Sequence of chain 1.A:
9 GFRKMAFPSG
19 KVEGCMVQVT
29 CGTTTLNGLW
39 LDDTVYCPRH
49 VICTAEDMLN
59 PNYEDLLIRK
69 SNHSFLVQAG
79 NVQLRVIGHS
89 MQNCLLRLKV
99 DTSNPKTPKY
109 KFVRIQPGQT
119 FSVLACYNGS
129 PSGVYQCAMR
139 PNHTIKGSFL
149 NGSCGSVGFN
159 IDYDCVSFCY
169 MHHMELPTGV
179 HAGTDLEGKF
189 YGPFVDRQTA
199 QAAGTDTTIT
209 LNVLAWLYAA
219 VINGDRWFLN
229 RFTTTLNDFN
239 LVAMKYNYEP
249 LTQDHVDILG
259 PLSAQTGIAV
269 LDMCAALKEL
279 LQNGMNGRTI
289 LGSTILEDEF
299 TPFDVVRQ

Binding-site contacts:
Ligand atom O26 contacts residue HIS48 of chain 1.A at 2.6 Å (h-bond).
Ligand atom C28 contacts residue GLN196 of chain 1.A at 3.3 Å.
Ligand atom C36 contacts residue ALA198 of chain 1.A at 3.5 Å (hydrophobic).
Ligand atom O26 contacts residue CYS152 of chain 1.A at 2.6 Å (h-bond).
Ligand atom C19 contacts residue GLY150 of chain 1.A at 3.6 Å.
Ligand atom N11 contacts residue GLU173 of chain 1.A at 3.4 Å (salt-bridge).
Ligand atom C04 contacts residue HIS171 of chain 1.A at 3.5 Å.
Ligand atom O14 contacts residue PHE147 of chain 1.A at 3.4 Å.
Ligand atom C05 contacts residue HIS171 of chain 1.A at 3.6 Å.
Ligand atom C12 contacts residue ASN149 of chain 1.A at 3.3 Å.
Ligand atom C23 contacts residue ASN149 of chain 1.A at 3.6 Å.
Ligand atom O14 contacts residue GLU173 of chain 1.A at 3.5 Å.
Ligand atom C31 contacts residue HIS171 of chain 1.A at 3.7 Å.
Ligand atom C35 contacts residue THR197 of chain 1.A at 3.4 Å.
Ligand atom C02 contacts residue GLN196 of chain 1.A at 3.7 Å.
Ligand atom C36 contacts residue THR197 of chain 1.A at 3.4 Å.
Ligand atom C33 contacts residue GLU173 of chain 1.A at 3.1 Å.
Ligand atom N11 contacts residue PHE147 of chain 1.A at 3.3 Å (h-bond).
Ligand atom C15 contacts residue CYS152 of chain 1.A at 1.8 Å (hydrophobic).
Ligand atom C38 contacts residue ALA198 of chain 1.A at 3.6 Å (hydrophobic).
Ligand atom N06 contacts residue HIS171 of chain 1.A at 2.8 Å (h-bond).
Ligand atom N03 contacts residue GLN196 of chain 1.A at 2.7 Å (h-bond).
Ligand atom C07 contacts residue CYS152 of chain 1.A at 2.8 Å (hydrophobic).
Ligand atom C37 contacts residue ALA198 of chain 1.A at 3.6 Å (hydrophobic).
Ligand atom O01 contacts residue MET172 of chain 1.A at 3.4 Å.
Ligand atom C35 contacts residue GLN196 of chain 1.A at 3.2 Å.
Ligand atom N06 contacts residue CYS152 of chain 1.A at 3.2 Å (h-bond).
Ligand atom C10 contacts residue GLU173 of chain 1.A at 3.5 Å.
Ligand atom C13 contacts residue ASN149 of chain 1.A at 3.2 Å.
Ligand atom C04 contacts residue GLN196 of chain 1.A at 3.5 Å.
Ligand atom O32 contacts residue GLN196 of chain 1.A at 3.2 Å (h-bond).
Ligand atom O25 contacts residue CYS152 of chain 1.A at 3.0 Å (h-bond).
Ligand atom C08 contacts residue CYS152 of chain 1.A at 3.1 Å (hydrophobic).
Ligand atom O01 contacts residue GLU173 of chain 1.A at 3.0 Å (salt-bridge).
Ligand atom C18 contacts residue THR33 of chain 1.A at 3.5 Å.
Ligand atom O25 contacts residue SER151 of chain 1.A at 3.1 Å (h-bond).
Ligand atom O25 contacts residue GLY150 of chain 1.A at 2.9 Å (h-bond).
Ligand atom C16 contacts residue CYS152 of chain 1.A at 2.8 Å (hydrophobic).
Ligand atom O14 contacts residue HIS170 of chain 1.A at 2.8 Å (h-bond).
Ligand atom C29 contacts residue GLN196 of chain 1.A at 3.5 Å.

This small molecule binds to this protein.
Small molecule (SMILES): CC(C)C[C@H](NC(=O)OCc1ccccc1)C(=O)N[C@@H](C[C@@H]1CCNC1=O)[C@@H](O)C(=O)NCc1ccccc1